Sequence of chain 1.L:
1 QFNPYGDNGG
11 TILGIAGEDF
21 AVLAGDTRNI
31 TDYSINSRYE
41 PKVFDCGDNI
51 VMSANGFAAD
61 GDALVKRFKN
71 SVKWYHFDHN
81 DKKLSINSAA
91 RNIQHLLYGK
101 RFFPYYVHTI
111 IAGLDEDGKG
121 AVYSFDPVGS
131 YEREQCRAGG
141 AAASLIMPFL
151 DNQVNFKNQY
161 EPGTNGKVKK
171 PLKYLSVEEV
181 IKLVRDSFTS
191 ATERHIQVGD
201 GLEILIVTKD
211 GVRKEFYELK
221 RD

The protein below binds the small molecule below.
Small molecule (SMILES): C[C@]1(O)[C@@H](CCCCl)C(=O)N[C@]1(C=O)[C@@H](O)[C@@H]1C=CCCC1

Binding-site contacts:
Ligand atom C6 contacts residue THR21 of chain 1.V at 3.5 Å.
Ligand atom C16 contacts residue LYS33 of chain 1.V at 4.0 Å.
Ligand atom C13 contacts residue LYS33 of chain 1.V at 3.7 Å.
Ligand atom C14 contacts residue SER20 of chain 1.V at 3.4 Å.
Ligand atom C7 contacts residue GLY47 of chain 1.V at 4.0 Å.
Ligand atom O17 contacts residue THR1 of chain 1.V at 2.3 Å (h-bond).
Ligand atom O20 contacts residue GLY47 of chain 1.V at 3.4 Å (h-bond).
Ligand atom C7 contacts residue THR1 of chain 1.V at 2.4 Å.
Ligand atom C11 contacts residue THR52 of chain 1.V at 3.9 Å.
Ligand atom N18 contacts residue GLY47 of chain 1.V at 2.8 Å (h-bond).
Ligand atom C4 contacts residue THR1 of chain 1.V at 2.8 Å.
Ligand atom O17 contacts residue GLY47 of chain 1.V at 3.0 Å (h-bond).
Ligand atom C11 contacts residue GLY47 of chain 1.V at 3.5 Å.
Ligand atom C8 contacts residue LYS33 of chain 1.V at 4.0 Å.
Ligand atom O17 contacts residue ALA46 of chain 1.V at 3.4 Å.
Ligand atom C19 contacts residue GLY47 of chain 1.V at 3.5 Å.
Ligand atom C6 contacts residue GLY168 of chain 1.V at 3.2 Å.
Ligand atom CL contacts residue TYR33 of chain 1.L at 4.0 Å.
Ligand atom C16 contacts residue THR1 of chain 1.V at 1.4 Å.
Ligand atom O15 contacts residue GLY47 of chain 1.V at 4.0 Å.
Ligand atom O15 contacts residue SER20 of chain 1.V at 3.8 Å.
Ligand atom C3 contacts residue THR21 of chain 1.V at 3.9 Å.
Ligand atom CL contacts residue SER129 of chain 1.V at 3.8 Å.
Ligand atom C13 contacts residue CYS31 of chain 1.V at 3.8 Å (hydrophobic).
Ligand atom C9 contacts residue THR1 of chain 1.V at 3.4 Å.
Ligand atom C9 contacts residue LYS33 of chain 1.V at 3.7 Å.
Ligand atom C21 contacts residue TYR33 of chain 1.L at 3.2 Å (hydrophobic).
Ligand atom C14 contacts residue LYS33 of chain 1.V at 3.9 Å.
Ligand atom O5 contacts residue THR1 of chain 1.V at 2.7 Å (h-bond).
Ligand atom O5 contacts residue SER129 of chain 1.V at 3.9 Å.
Ligand atom C11 contacts residue ALA49 of chain 1.V at 3.5 Å (hydrophobic).
Ligand atom C12 contacts residue THR52 of chain 1.V at 3.8 Å.
Ligand atom C8 contacts residue THR1 of chain 1.V at 3.1 Å.
Ligand atom C10 contacts residue GLY47 of chain 1.V at 3.1 Å.
Ligand atom C12 contacts residue ALA49 of chain 1.V at 3.4 Å (hydrophobic).
Ligand atom C11 contacts residue GLY45 of chain 1.V at 3.9 Å.
Ligand atom C6 contacts residue THR1 of chain 1.V at 3.1 Å.
Ligand atom C2 contacts residue THR21 of chain 1.V at 3.6 Å.
Ligand atom C6 contacts residue ARG19 of chain 1.V at 4.0 Å.
Ligand atom N18 contacts residue THR1 of chain 1.V at 3.6 Å.

Sequence of chain 1.V:
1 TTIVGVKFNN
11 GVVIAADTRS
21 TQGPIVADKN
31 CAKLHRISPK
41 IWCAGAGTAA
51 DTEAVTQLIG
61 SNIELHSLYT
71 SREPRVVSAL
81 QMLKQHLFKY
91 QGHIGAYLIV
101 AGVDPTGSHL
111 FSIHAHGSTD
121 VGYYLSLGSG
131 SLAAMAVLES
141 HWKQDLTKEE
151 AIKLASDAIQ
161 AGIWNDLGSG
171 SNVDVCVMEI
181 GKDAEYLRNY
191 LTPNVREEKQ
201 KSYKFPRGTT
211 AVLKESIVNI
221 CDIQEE